Sequence of chain 1.D:
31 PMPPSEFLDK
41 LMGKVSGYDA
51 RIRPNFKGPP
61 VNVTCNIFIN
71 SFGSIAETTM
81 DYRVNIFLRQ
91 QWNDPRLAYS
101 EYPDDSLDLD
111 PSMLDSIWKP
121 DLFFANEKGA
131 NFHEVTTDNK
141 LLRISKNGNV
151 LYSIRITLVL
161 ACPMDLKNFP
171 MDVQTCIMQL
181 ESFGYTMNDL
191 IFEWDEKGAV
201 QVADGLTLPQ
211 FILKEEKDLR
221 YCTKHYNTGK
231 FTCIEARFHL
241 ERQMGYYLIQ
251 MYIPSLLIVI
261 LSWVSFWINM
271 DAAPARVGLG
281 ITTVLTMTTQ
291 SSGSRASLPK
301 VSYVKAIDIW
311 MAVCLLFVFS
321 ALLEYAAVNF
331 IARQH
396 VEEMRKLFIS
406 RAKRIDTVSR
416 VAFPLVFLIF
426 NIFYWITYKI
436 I

This protein binds this small molecule.
Small molecule (SMILES): NCC(=O)O

Sequence of chain 1.C:
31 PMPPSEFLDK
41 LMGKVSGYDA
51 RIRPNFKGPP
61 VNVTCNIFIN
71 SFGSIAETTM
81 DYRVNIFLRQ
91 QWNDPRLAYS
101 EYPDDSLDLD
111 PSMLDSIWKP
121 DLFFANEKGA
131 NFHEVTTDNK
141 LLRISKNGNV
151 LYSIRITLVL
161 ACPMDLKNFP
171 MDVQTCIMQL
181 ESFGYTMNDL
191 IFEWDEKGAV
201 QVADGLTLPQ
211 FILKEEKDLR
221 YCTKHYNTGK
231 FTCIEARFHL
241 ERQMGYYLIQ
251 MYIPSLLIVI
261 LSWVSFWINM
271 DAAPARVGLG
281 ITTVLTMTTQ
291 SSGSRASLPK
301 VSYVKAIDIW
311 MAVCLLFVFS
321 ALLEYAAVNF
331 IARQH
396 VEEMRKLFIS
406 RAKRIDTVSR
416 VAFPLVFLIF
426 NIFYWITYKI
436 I

Binding-site contacts:
Ligand atom OXT contacts residue SER153 of chain 1.C at 2.6 Å (h-bond).
Ligand atom N contacts residue PHE231 of chain 1.D at 3.9 Å.
Ligand atom C contacts residue PHE183 of chain 1.D at 4.4 Å (hydrophobic).
Ligand atom N contacts residue PHE183 of chain 1.D at 3.4 Å.
Ligand atom CA contacts residue ARG89 of chain 1.C at 3.9 Å.
Ligand atom CA contacts residue PHE231 of chain 1.D at 3.6 Å (hydrophobic).
Ligand atom O contacts residue THR228 of chain 1.D at 3.8 Å.
Ligand atom CA contacts residue TYR226 of chain 1.D at 4.3 Å (hydrophobic).
Ligand atom O contacts residue ARG89 of chain 1.C at 2.6 Å (salt-bridge).
Ligand atom OXT contacts residue ARG89 of chain 1.C at 4.1 Å.
Ligand atom O contacts residue SER153 of chain 1.C at 3.4 Å (h-bond).
Ligand atom N contacts residue SER182 of chain 1.D at 3.9 Å.
Ligand atom O contacts residue LEU141 of chain 1.C at 4.4 Å.
Ligand atom C contacts residue LEU141 of chain 1.C at 4.4 Å (hydrophobic).
Ligand atom OXT contacts residue PHE183 of chain 1.D at 3.3 Å.
Ligand atom C contacts residue SER153 of chain 1.C at 3.4 Å.
Ligand atom C contacts residue ARG89 of chain 1.C at 3.3 Å.
Ligand atom CA contacts residue PHE183 of chain 1.D at 4.4 Å (hydrophobic).
Ligand atom OXT contacts residue LEU141 of chain 1.C at 4.1 Å.